The protein below binds the small molecule below.
Small molecule (SMILES): CCCC/C=C/C(=O)N[C@@H](Cc1cc(F)cc(F)c1)C(=O)N[C@H]1COC(=O)[C@@H]2C[C@@H](C)CN2C(=O)[C@H](C)NC(=O)[C@@H]2CCCCN2C(=O)[C@@H]2CCCN2C1=O

Binding-site contacts:
Ligand atom C21 contacts residue TYR61 of chain 1.G at 3.6 Å (hydrophobic).
Ligand atom O1 contacts residue LEU49 of chain 1.F at 3.7 Å.
Ligand atom C25 contacts residue TYR63 of chain 1.G at 3.8 Å (hydrophobic).
Ligand atom C33 contacts residue MET190 of chain 1.G at 3.7 Å (hydrophobic).
Ligand atom C13 contacts residue LEU115 of chain 1.G at 3.8 Å (hydrophobic).
Ligand atom N3 contacts residue TYR61 of chain 1.G at 3.8 Å.
Ligand atom C23 contacts residue ILE29 of chain 1.G at 3.6 Å (hydrophobic).
Ligand atom C11 contacts residue LEU49 of chain 1.F at 3.9 Å (hydrophobic).
Ligand atom F1 contacts residue VAL45 of chain 1.F at 3.6 Å.
Ligand atom N1 contacts residue LEU49 of chain 1.F at 3.8 Å.
Ligand atom C14 contacts residue LEU115 of chain 1.G at 3.8 Å (hydrophobic).
Ligand atom O5 contacts residue TYR61 of chain 1.G at 3.7 Å.
Ligand atom C27 contacts residue ILE91 of chain 1.G at 3.8 Å (hydrophobic).
Ligand atom C20 contacts residue TYR61 of chain 1.G at 3.8 Å (hydrophobic).
Ligand atom C13 contacts residue THR80 of chain 1.F at 3.6 Å.
Ligand atom C24 contacts residue TYR63 of chain 1.G at 3.6 Å (hydrophobic).
Ligand atom C15 contacts residue HIS83 of chain 1.F at 3.6 Å.
Ligand atom O6 contacts residue GLN89 of chain 1.G at 3.8 Å.
Ligand atom C12 contacts residue LEU49 of chain 1.F at 3.6 Å (hydrophobic).
Ligand atom C25 contacts residue TYR61 of chain 1.G at 3.6 Å (hydrophobic).
Ligand atom F2 contacts residue THR80 of chain 1.F at 3.6 Å.
Ligand atom F2 contacts residue LEU115 of chain 1.G at 3.6 Å.
Ligand atom C1 contacts residue ARG23 of chain 1.G at 3.5 Å.
Ligand atom C1 contacts residue ASP27 of chain 1.G at 3.5 Å.
Ligand atom C7 contacts residue TYR63 of chain 1.G at 3.7 Å (hydrophobic).
Ligand atom C4 contacts residue ILE29 of chain 1.G at 3.5 Å (hydrophobic).
Ligand atom C2 contacts residue ASP27 of chain 1.G at 3.8 Å.
Ligand atom F1 contacts residue TYR63 of chain 1.G at 3.8 Å.
Ligand atom C6 contacts residue TYR63 of chain 1.G at 3.3 Å (hydrophobic).
Ligand atom F1 contacts residue ILE93 of chain 1.G at 3.6 Å.
Ligand atom F2 contacts residue HIS83 of chain 1.F at 3.4 Å.
Ligand atom C7 contacts residue LEU49 of chain 1.F at 3.6 Å (hydrophobic).
Ligand atom N1 contacts residue TYR63 of chain 1.G at 3.1 Å (h-bond).
Ligand atom C13 contacts residue LEU49 of chain 1.F at 3.8 Å (hydrophobic).
Ligand atom F1 contacts residue LEU49 of chain 1.F at 3.4 Å.
Ligand atom C9 contacts residue MET190 of chain 1.G at 3.7 Å (hydrophobic).
Ligand atom C27 contacts residue GLN89 of chain 1.G at 3.5 Å.
Ligand atom C3 contacts residue ALA53 of chain 1.F at 3.8 Å (hydrophobic).
Ligand atom C11 contacts residue TYR63 of chain 1.G at 3.6 Å (hydrophobic).
Ligand atom O5 contacts residue TYR63 of chain 1.G at 2.8 Å (h-bond).

Sequence of chain 1.F:
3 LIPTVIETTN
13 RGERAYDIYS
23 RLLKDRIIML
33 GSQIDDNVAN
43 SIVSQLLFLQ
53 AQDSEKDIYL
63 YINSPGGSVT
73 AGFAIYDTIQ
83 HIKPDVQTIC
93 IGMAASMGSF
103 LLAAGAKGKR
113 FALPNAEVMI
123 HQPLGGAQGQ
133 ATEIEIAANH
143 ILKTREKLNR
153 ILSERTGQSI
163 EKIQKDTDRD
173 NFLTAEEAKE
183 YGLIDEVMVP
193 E

Sequence of chain 1.G:
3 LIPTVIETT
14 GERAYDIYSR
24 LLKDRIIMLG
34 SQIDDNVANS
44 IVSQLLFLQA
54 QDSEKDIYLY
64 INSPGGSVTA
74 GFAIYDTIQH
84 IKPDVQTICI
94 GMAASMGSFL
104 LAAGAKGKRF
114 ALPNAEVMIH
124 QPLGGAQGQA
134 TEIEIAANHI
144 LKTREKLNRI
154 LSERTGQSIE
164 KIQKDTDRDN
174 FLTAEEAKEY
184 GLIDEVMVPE